Sequence of chain 1.B:
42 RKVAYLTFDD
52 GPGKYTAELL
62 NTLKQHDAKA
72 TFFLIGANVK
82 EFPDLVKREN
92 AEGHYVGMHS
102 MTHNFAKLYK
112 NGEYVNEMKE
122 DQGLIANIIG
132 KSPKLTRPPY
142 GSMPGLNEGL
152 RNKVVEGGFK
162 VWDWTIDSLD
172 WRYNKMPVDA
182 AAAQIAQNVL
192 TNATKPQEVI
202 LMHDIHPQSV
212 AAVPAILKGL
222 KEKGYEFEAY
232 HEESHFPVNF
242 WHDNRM

This small molecule binds to this protein.
Small molecule (SMILES): [H]/N=C(\N)NCCC[C@H](N)C(=O)NO

Binding-site contacts:
Ligand atom C contacts residue TYR141 of chain 1.B at 3.7 Å (hydrophobic).
Ligand atom O1 contacts residue TYR141 of chain 1.B at 3.0 Å (h-bond).
Ligand atom C contacts residue ZN1 of chain 1.H at 3.0 Å.
Ligand atom N2 contacts residue ZN1 of chain 1.H at 3.0 Å.
Ligand atom O1 contacts residue ASP51 of chain 1.B at 4.4 Å.
Ligand atom N2 contacts residue LEU202 of chain 1.B at 4.0 Å.
Ligand atom NE contacts residue TYR141 of chain 1.B at 3.4 Å.
Ligand atom O1 contacts residue HIS100 of chain 1.B at 3.6 Å (h-bond).
Ligand atom CB contacts residue TYR141 of chain 1.B at 3.8 Å (hydrophobic).
Ligand atom O2 contacts residue ASP51 of chain 1.B at 3.0 Å (salt-bridge).
Ligand atom CA contacts residue GLY142 of chain 1.B at 4.3 Å.
Ligand atom N2 contacts residue HIS100 of chain 1.B at 3.9 Å.
Ligand atom O2 contacts residue HIS204 of chain 1.B at 3.2 Å (h-bond).
Ligand atom O2 contacts residue HIS100 of chain 1.B at 2.8 Å (h-bond).
Ligand atom CZ contacts residue TRP172 of chain 1.B at 4.1 Å (hydrophobic).
Ligand atom O1 contacts residue PRO140 of chain 1.B at 3.6 Å.
Ligand atom O2 contacts residue ASP50 of chain 1.B at 2.8 Å (salt-bridge).
Ligand atom C contacts residue HIS100 of chain 1.B at 4.2 Å.
Ligand atom NH2 contacts residue TYR141 of chain 1.B at 3.5 Å.
Ligand atom CZ contacts residue TYR141 of chain 1.B at 3.6 Å (hydrophobic).
Ligand atom N1 contacts residue TRP165 of chain 1.B at 3.8 Å.
Ligand atom NH1 contacts residue TYR141 of chain 1.B at 4.3 Å.
Ligand atom C contacts residue ASP50 of chain 1.B at 4.3 Å.
Ligand atom O1 contacts residue HIS104 of chain 1.B at 3.3 Å (h-bond).
Ligand atom O2 contacts residue ZN1 of chain 1.H at 2.2 Å.
Ligand atom O1 contacts residue ZN1 of chain 1.H at 2.3 Å.
Ligand atom C contacts residue HIS104 of chain 1.B at 4.4 Å.
Ligand atom CA contacts residue TRP165 of chain 1.B at 4.1 Å (hydrophobic).
Ligand atom CA contacts residue LEU202 of chain 1.B at 4.4 Å (hydrophobic).
Ligand atom CG contacts residue TYR141 of chain 1.B at 4.0 Å (hydrophobic).
Ligand atom N1 contacts residue LEU202 of chain 1.B at 2.9 Å.
Ligand atom N2 contacts residue HIS204 of chain 1.B at 3.0 Å (h-bond).
Ligand atom N2 contacts residue ASP50 of chain 1.B at 3.2 Å (salt-bridge).
Ligand atom NH1 contacts residue TRP172 of chain 1.B at 3.8 Å.
Ligand atom N2 contacts residue ASP51 of chain 1.B at 4.3 Å.
Ligand atom N1 contacts residue HIS204 of chain 1.B at 4.0 Å.
Ligand atom O2 contacts residue HIS104 of chain 1.B at 4.2 Å.
Ligand atom CD contacts residue TRP172 of chain 1.B at 4.2 Å (hydrophobic).
Ligand atom C contacts residue HIS204 of chain 1.B at 3.9 Å.
Ligand atom CA contacts residue TYR141 of chain 1.B at 3.8 Å (hydrophobic).